A protein and the small-molecule ligand that binds it are described below.
Small molecule (SMILES): Nc1ccn([C@@H]2O[C@H](CO[P](=O)(O)O[C@H]3[C@@H](O)[C@H](n4cnc5c(N)ncnc54)O[C@@H]3CO[P](=O)(O)O[C@H]3[C@@H](O)[C@H](n4cnc5c(=O)nc(N)[nH]c54)O[C@@H]3CO[P](=O)(O)O[C@H]3[C@@H](O)[C@H](n4cnc5c(N)ncnc54)O[C@@H]3CO[P](=O)(O)O[C@H]3[C@@H](O)[C@H](n4cnc5c(N)ncnc54)O[C@@H]3CO[P](=O)(O)O[C@H]3[C@@H](O)[C@H](n4ccc(=O)[nH]c4=O)O[C@@H]3CO[P](=O)(O)O[C@H]3[C@@H](O)[C@H](n4ccc(N)nc4=O)O[C@@H]3CO[P](=O)(O)O[C@H]3[C@@H](O)[C@H](n4ccc(=O)[nH]c4=O)O[C@@H]3CO[P](=O)(O)O[C@H]3[C@@H](O)[C@H](n4cnc5c(=O)nc(N)[nH]c54)O[C@@H]3CO)[C@@H](O)[C@H]2O)c(=O)n1

Sequence of chain 23.C:
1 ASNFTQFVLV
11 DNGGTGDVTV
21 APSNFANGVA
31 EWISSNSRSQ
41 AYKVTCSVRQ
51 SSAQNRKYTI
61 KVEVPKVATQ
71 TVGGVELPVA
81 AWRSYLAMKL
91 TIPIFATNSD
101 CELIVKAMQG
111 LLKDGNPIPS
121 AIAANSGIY

Binding-site contacts:
Ligand atom OP1 contacts residue SER52 of chain 2.C at 3.1 Å.
Ligand atom N9 contacts residue LYS61 of chain 23.C at 3.8 Å.
Ligand atom O5' contacts residue ARG49 of chain 2.C at 3.6 Å (salt-bridge).
Ligand atom N7 contacts residue TYR85 of chain 23.C at 3.8 Å.
Ligand atom OP2 contacts residue THR91 of chain 2.C at 3.7 Å.
Ligand atom C8 contacts residue LYS61 of chain 23.C at 3.6 Å.
Ligand atom OP1 contacts residue ASN55 of chain 2.C at 3.2 Å.
Ligand atom OP1 contacts residue ASN55 of chain 2.C at 3.0 Å (h-bond).
Ligand atom OP2 contacts residue SER51 of chain 2.C at 3.3 Å (h-bond).
Ligand atom P contacts residue LYS57 of chain 2.C at 3.1 Å.
Ligand atom OP1 contacts residue LYS57 of chain 2.C at 2.9 Å.
Ligand atom O5' contacts residue LYS89 of chain 2.C at 3.2 Å (salt-bridge).
Ligand atom N7 contacts residue THR45 of chain 23.C at 2.7 Å (h-bond).
Ligand atom OP2 contacts residue LYS57 of chain 2.C at 3.0 Å (salt-bridge).
Ligand atom N6 contacts residue THR59 of chain 23.C at 2.7 Å (h-bond).
Ligand atom O3' contacts residue SER51 of chain 2.C at 3.3 Å (h-bond).
Ligand atom C6 contacts residue THR59 of chain 23.C at 3.5 Å.
Ligand atom C4' contacts residue ARG49 of chain 2.C at 3.6 Å.
Ligand atom N1 contacts residue THR59 of chain 23.C at 3.4 Å.
Ligand atom OP2 contacts residue LYS43 of chain 23.C at 2.7 Å (salt-bridge).
Ligand atom C2 contacts residue SER47 of chain 23.C at 3.2 Å.
Ligand atom O5' contacts residue LYS57 of chain 2.C at 2.8 Å (salt-bridge).
Ligand atom C5 contacts residue THR45 of chain 23.C at 3.4 Å.
Ligand atom N6 contacts residue THR45 of chain 23.C at 2.8 Å (h-bond).
Ligand atom C5' contacts residue LYS57 of chain 2.C at 3.8 Å.
Ligand atom P contacts residue ARG49 of chain 2.C at 3.7 Å.
Ligand atom N7 contacts residue LYS61 of chain 23.C at 3.4 Å.
Ligand atom O4' contacts residue LYS61 of chain 23.C at 3.7 Å.
Ligand atom P contacts residue SER51 of chain 2.C at 3.2 Å.
Ligand atom OP1 contacts residue ARG49 of chain 2.C at 2.6 Å (salt-bridge).
Ligand atom N1 contacts residue SER47 of chain 23.C at 2.7 Å (h-bond).
Ligand atom OP1 contacts residue LYS89 of chain 2.C at 3.5 Å (salt-bridge).
Ligand atom O3' contacts residue ARG49 of chain 2.C at 3.6 Å (salt-bridge).
Ligand atom OP2 contacts residue LYS57 of chain 2.C at 3.5 Å (salt-bridge).
Ligand atom N6 contacts residue CYS46 of chain 23.C at 3.6 Å (h-bond).
Ligand atom OP2 contacts residue TYR85 of chain 23.C at 2.6 Å (h-bond).
Ligand atom C5' contacts residue ARG49 of chain 2.C at 2.6 Å.
Ligand atom C6 contacts residue THR45 of chain 23.C at 3.4 Å.
Ligand atom OP2 contacts residue LYS89 of chain 2.C at 3.5 Å (salt-bridge).
Ligand atom OP1 contacts residue SER51 of chain 2.C at 2.7 Å (h-bond).

Sequence of chain 2.C:
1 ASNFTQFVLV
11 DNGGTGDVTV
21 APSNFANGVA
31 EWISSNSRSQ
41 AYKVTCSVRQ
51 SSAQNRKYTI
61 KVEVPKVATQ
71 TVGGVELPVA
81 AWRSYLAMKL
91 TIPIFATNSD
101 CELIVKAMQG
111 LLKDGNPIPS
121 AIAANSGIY